The small molecule below binds the protein below.
Small molecule (SMILES): CC[C@H](C)[C@H](NC(=O)[C@H](CC(N)=O)NC(=O)[C@H](Cc1ccccc1)NC(=O)[C@H](CC1=CN=C2C=CC=CC12)NC(=O)[C@H](CC(N)=O)NC(C)=O)C(=O)N[C@H](C(=O)N[C@@H](CC(N)=O)C(=O)N[C@]1(C)C/C=C/C/C=C/[C@@](C)(C(=O)N[C@H](C(=O)N[C@@H](CCCCN)C(=O)N[C@@H](CCCCN)C(=O)N[C@@H](CCCCN)C(=O)N[C@@H](CCCCN)C(=O)O)[C@@H](C)CC)NC(=O)[C@H](CC2=c3ccccc3=NC2)NC(=O)[C@H](CC(C)C)NC1=O)[C@@H](C)O

Sequence of chain 1.B:
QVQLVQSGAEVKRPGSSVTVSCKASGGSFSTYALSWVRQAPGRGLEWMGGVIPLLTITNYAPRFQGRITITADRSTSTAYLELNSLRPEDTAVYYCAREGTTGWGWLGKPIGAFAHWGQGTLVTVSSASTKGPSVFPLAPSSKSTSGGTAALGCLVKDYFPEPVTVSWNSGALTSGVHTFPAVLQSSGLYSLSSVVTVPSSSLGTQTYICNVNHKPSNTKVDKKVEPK

Binding-site contacts:
Ligand atom CB contacts residue PRO110 of chain 1.B at 3.6 Å (hydrophobic).
Ligand atom CG2 contacts residue GLU99 of chain 1.B at 3.3 Å.
Ligand atom CD1 contacts residue ASN59 of chain 1.B at 3.5 Å.
Ligand atom CD2 contacts residue ASN59 of chain 1.B at 3.4 Å.
Ligand atom CB contacts residue SER95 of chain 1.A at 3.5 Å.
Ligand atom OG1 contacts residue GLU99 of chain 1.B at 2.9 Å (salt-bridge).
Ligand atom CG contacts residue ASN59 of chain 1.B at 3.4 Å.
Ligand atom CZ2 contacts residue VAL51 of chain 1.B at 3.1 Å (hydrophobic).
Ligand atom CZ2 contacts residue GLY50 of chain 1.B at 3.5 Å.
Ligand atom NE1 contacts residue LYS109 of chain 1.B at 3.2 Å (salt-bridge).
Ligand atom CG2 contacts residue THR31 of chain 1.B at 3.1 Å.
Ligand atom ND2 contacts residue LYS109 of chain 1.B at 3.5 Å.
Ligand atom NE1 contacts residue ASN59 of chain 1.B at 3.5 Å.
Ligand atom OD1 contacts residue SER95 of chain 1.A at 3.2 Å (h-bond).
Ligand atom N contacts residue SER95 of chain 1.A at 3.3 Å (h-bond).
Ligand atom CB contacts residue ILE52 of chain 1.B at 3.6 Å (hydrophobic).
Ligand atom CG contacts residue LYS109 of chain 1.B at 3.6 Å.
Ligand atom CG2 contacts residue ALA33 of chain 1.B at 3.5 Å (hydrophobic).
Ligand atom NE1 contacts residue GLY108 of chain 1.B at 3.4 Å.
Ligand atom CE2 contacts residue SER95 of chain 1.A at 3.0 Å.
Ligand atom CD1 contacts residue LYS109 of chain 1.B at 3.2 Å.
Ligand atom C contacts residue PRO110 of chain 1.B at 3.3 Å (hydrophobic).
Ligand atom O contacts residue PRO110 of chain 1.B at 3.2 Å.
Ligand atom CE2 contacts residue LYS109 of chain 1.B at 3.6 Å.
Ligand atom CA contacts residue PRO110 of chain 1.B at 3.6 Å (hydrophobic).
Ligand atom CB contacts residue ASN59 of chain 1.B at 3.6 Å.
Ligand atom CH2 contacts residue VAL51 of chain 1.B at 3.4 Å (hydrophobic).
Ligand atom CB contacts residue GLU99 of chain 1.B at 3.3 Å.
Ligand atom ND2 contacts residue GLY93 of chain 1.A at 3.3 Å (h-bond).
Ligand atom ND2 contacts residue TYR92 of chain 1.A at 3.2 Å (h-bond).
Ligand atom CE2 contacts residue ASN59 of chain 1.B at 3.4 Å.
Ligand atom OD1 contacts residue GLN94 of chain 1.A at 3.1 Å.
Ligand atom N contacts residue PRO110 of chain 1.B at 3.4 Å.
Ligand atom NE1 contacts residue ILE57 of chain 1.B at 3.2 Å (h-bond).
Ligand atom CE3 contacts residue ASN59 of chain 1.B at 3.6 Å.
Ligand atom O contacts residue SER95 of chain 1.A at 2.9 Å (h-bond).
Ligand atom CZ contacts residue SER97 of chain 1.A at 3.5 Å.
Ligand atom CG contacts residue GLY93 of chain 1.A at 3.5 Å.
Ligand atom CZ3 contacts residue LYS109 of chain 1.B at 3.5 Å.
Ligand atom OG1 contacts residue PRO110 of chain 1.B at 3.2 Å.

Sequence of chain 1.A:
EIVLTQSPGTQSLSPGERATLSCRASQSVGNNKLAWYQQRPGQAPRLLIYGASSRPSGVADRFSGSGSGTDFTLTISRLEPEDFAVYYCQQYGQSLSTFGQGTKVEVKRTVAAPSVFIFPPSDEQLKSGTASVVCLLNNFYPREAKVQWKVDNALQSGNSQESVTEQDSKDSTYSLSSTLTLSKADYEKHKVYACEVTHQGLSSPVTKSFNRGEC